Sequence of chain 1.A:
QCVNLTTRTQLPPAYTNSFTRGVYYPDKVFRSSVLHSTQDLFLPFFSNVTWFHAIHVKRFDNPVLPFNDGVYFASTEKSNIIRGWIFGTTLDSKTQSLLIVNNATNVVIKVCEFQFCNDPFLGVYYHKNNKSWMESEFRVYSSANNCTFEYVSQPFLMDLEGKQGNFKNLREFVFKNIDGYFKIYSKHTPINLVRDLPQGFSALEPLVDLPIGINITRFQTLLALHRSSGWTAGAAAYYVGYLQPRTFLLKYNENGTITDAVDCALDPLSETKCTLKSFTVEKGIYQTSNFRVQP

A small-molecule ligand and the protein it binds are described below.
Small molecule (SMILES): CC(=O)N[C@@H]1[C@@H](O)[C@H](O)[C@@H](CO)O[C@H]1O

Binding-site contacts:
Ligand atom O7 contacts residue ASN61 of chain 1.A at 3.4 Å (h-bond).
Ligand atom O6 contacts residue TYR28 of chain 1.A at 3.2 Å.
Ligand atom C6 contacts residue TYR28 of chain 1.A at 4.1 Å (hydrophobic).
Ligand atom C7 contacts residue ASN61 of chain 1.A at 3.0 Å.
Ligand atom O5 contacts residue TYR28 of chain 1.A at 3.3 Å.
Ligand atom C4 contacts residue ASN61 of chain 1.A at 4.3 Å.
Ligand atom C1 contacts residue ASN61 of chain 1.A at 1.5 Å.
Ligand atom C3 contacts residue ASN61 of chain 1.A at 3.9 Å.
Ligand atom C1 contacts residue TYR28 of chain 1.A at 4.0 Å (hydrophobic).
Ligand atom O5 contacts residue ASN61 of chain 1.A at 2.4 Å (h-bond).
Ligand atom C2 contacts residue ASN61 of chain 1.A at 2.6 Å.
Ligand atom C5 contacts residue TYR28 of chain 1.A at 4.2 Å (hydrophobic).
Ligand atom C5 contacts residue ASN61 of chain 1.A at 3.6 Å.
Ligand atom C8 contacts residue PHE59 of chain 1.A at 4.2 Å (hydrophobic).
Ligand atom N2 contacts residue ASN61 of chain 1.A at 2.6 Å (h-bond).
Ligand atom C8 contacts residue ASN61 of chain 1.A at 3.7 Å.